Sequence of chain 1.C:
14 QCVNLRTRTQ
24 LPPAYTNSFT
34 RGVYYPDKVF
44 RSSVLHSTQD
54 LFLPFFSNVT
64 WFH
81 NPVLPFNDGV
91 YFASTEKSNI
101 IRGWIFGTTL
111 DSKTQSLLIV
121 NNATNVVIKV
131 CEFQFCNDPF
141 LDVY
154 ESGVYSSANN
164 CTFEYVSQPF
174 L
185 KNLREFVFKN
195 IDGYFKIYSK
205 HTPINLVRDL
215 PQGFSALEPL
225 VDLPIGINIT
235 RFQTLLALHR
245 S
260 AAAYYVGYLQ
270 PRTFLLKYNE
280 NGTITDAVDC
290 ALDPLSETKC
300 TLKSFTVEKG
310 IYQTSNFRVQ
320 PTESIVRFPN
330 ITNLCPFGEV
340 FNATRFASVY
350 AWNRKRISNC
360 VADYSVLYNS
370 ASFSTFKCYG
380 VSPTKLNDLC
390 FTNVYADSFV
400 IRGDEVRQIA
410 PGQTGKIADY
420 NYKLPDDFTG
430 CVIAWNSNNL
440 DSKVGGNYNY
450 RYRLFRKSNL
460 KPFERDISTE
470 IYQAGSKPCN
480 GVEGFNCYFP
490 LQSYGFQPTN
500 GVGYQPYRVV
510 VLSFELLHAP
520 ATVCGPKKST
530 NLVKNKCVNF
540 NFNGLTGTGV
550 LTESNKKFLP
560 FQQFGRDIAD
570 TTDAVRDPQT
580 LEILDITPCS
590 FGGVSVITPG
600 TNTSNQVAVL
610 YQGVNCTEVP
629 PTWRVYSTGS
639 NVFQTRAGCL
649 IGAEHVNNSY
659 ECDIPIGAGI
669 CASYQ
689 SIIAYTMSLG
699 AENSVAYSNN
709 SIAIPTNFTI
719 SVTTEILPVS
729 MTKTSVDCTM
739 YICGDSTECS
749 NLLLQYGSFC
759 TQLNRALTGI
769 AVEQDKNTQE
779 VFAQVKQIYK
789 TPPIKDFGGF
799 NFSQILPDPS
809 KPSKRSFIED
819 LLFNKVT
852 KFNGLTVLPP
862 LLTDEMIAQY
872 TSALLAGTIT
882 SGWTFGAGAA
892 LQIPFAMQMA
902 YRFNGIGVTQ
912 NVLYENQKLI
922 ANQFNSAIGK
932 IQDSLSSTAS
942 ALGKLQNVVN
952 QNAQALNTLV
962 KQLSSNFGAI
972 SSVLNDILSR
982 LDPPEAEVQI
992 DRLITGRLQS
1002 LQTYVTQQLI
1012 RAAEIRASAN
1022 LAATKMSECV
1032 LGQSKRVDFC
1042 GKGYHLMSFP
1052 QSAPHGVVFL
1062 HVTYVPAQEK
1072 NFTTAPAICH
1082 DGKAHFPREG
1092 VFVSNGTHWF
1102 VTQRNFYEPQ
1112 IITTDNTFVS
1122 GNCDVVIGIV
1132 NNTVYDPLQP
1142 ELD

The protein below binds the small molecule below.
Small molecule (SMILES): CC(=O)N[C@H]1[C@H](O[C@H]2[C@H](O)[C@@H](NC(C)=O)CO[C@@H]2CO)O[C@H](CO)[C@@H](O)[C@@H]1O

Binding-site contacts:
Ligand atom C5 contacts residue SER801 of chain 1.C at 3.6 Å.
Ligand atom O5 contacts residue GLN802 of chain 1.C at 4.4 Å.
Ligand atom O7 contacts residue ASN799 of chain 1.C at 4.3 Å.
Ligand atom C6 contacts residue GLN802 of chain 1.C at 4.4 Å.
Ligand atom C1 contacts residue ASN799 of chain 1.C at 1.4 Å.
Ligand atom O6 contacts residue SER801 of chain 1.C at 3.6 Å.
Ligand atom N2 contacts residue ASN799 of chain 1.C at 2.9 Å (h-bond).
Ligand atom O6 contacts residue GLN802 of chain 1.C at 3.1 Å (h-bond).
Ligand atom C7 contacts residue ASN799 of chain 1.C at 3.8 Å.
Ligand atom O5 contacts residue SER801 of chain 1.C at 3.7 Å.
Ligand atom C1 contacts residue SER801 of chain 1.C at 3.8 Å.
Ligand atom C3 contacts residue ASN799 of chain 1.C at 3.8 Å.
Ligand atom O5 contacts residue ASN799 of chain 1.C at 2.3 Å (h-bond).
Ligand atom C6 contacts residue SER801 of chain 1.C at 4.2 Å.
Ligand atom C5 contacts residue ASN799 of chain 1.C at 3.6 Å.
Ligand atom C4 contacts residue ASN799 of chain 1.C at 4.2 Å.
Ligand atom C2 contacts residue ASN799 of chain 1.C at 2.5 Å.